Sequence of chain 1.C:
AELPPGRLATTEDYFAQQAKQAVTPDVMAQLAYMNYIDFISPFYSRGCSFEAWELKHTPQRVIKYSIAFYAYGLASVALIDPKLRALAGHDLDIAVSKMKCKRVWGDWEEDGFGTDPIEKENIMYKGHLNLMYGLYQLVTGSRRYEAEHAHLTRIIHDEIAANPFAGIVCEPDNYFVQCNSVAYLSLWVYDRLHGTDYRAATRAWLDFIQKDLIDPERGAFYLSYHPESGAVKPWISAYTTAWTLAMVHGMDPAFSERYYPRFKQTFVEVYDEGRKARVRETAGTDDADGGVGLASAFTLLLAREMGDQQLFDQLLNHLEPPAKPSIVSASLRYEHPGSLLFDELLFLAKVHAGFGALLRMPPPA

The small molecule below binds the protein below.
Small molecule (SMILES): C/C=C(\C)CCC=C(C)C

Binding-site contacts:
Ligand atom C8 contacts residue TYR44 of chain 1.D at 3.6 Å (hydrophobic).
Ligand atom C7 contacts residue PHE176 of chain 1.C at 3.9 Å (hydrophobic).
Ligand atom C8 contacts residue CYS170 of chain 1.C at 3.5 Å (hydrophobic).
Ligand atom C8 contacts residue MET124 of chain 1.C at 4.3 Å (hydrophobic).
Ligand atom C6 contacts residue PHE39 of chain 1.D at 3.5 Å (hydrophobic).
Ligand atom C5 contacts residue TYR65 of chain 1.C at 3.5 Å (hydrophobic).
Ligand atom C7 contacts residue CYS170 of chain 1.C at 4.5 Å (hydrophobic).
Ligand atom C4 contacts residue TYR65 of chain 1.C at 3.7 Å (hydrophobic).
Ligand atom C3 contacts residue TYR239 of chain 1.C at 3.8 Å (hydrophobic).
Ligand atom C1 contacts residue TYR239 of chain 1.C at 4.4 Å (hydrophobic).
Ligand atom C contacts residue VAL62 of chain 1.C at 4.4 Å (hydrophobic).
Ligand atom C4 contacts residue TRP243 of chain 1.C at 4.3 Å (hydrophobic).
Ligand atom C5 contacts residue TYR44 of chain 1.D at 4.2 Å (hydrophobic).
Ligand atom C4 contacts residue TYR239 of chain 1.C at 4.2 Å (hydrophobic).
Ligand atom C2 contacts residue TRP243 of chain 1.C at 3.9 Å (hydrophobic).
Ligand atom C9 contacts residue LEU294 of chain 1.C at 3.1 Å (hydrophobic).
Ligand atom C6 contacts residue TYR44 of chain 1.D at 3.2 Å (hydrophobic).
Ligand atom C5 contacts residue MET124 of chain 1.C at 4.4 Å (hydrophobic).
Ligand atom C2 contacts residue ASP38 of chain 1.D at 4.4 Å.
Ligand atom C9 contacts residue LEU341 of chain 1.C at 4.2 Å (hydrophobic).
Ligand atom C3 contacts residue PHE39 of chain 1.D at 4.1 Å (hydrophobic).
Ligand atom C9 contacts residue PHE298 of chain 1.C at 4.0 Å (hydrophobic).
Ligand atom C7 contacts residue GLN178 of chain 1.C at 4.2 Å.
Ligand atom C2 contacts residue TYR239 of chain 1.C at 3.6 Å (hydrophobic).
Ligand atom C6 contacts residue MET124 of chain 1.C at 3.3 Å (hydrophobic).
Ligand atom C contacts residue PHE39 of chain 1.D at 3.8 Å (hydrophobic).
Ligand atom C4 contacts residue CYS179 of chain 1.C at 4.1 Å (hydrophobic).
Ligand atom C4 contacts residue GLN178 of chain 1.C at 4.5 Å.
Ligand atom C8 contacts residue CYS179 of chain 1.C at 3.6 Å (hydrophobic).
Ligand atom C1 contacts residue LEU294 of chain 1.C at 4.2 Å (hydrophobic).
Ligand atom C9 contacts residue TYR239 of chain 1.C at 4.1 Å (hydrophobic).
Ligand atom C3 contacts residue TYR65 of chain 1.C at 4.1 Å (hydrophobic).
Ligand atom C5 contacts residue CYS179 of chain 1.C at 3.8 Å (hydrophobic).
Ligand atom C9 contacts residue TRP243 of chain 1.C at 4.3 Å (hydrophobic).
Ligand atom C7 contacts residue TYR44 of chain 1.D at 4.3 Å (hydrophobic).
Ligand atom C6 contacts residue TYR65 of chain 1.C at 3.0 Å (hydrophobic).
Ligand atom C7 contacts residue CYS179 of chain 1.C at 3.1 Å (hydrophobic).
Ligand atom C8 contacts residue PHE176 of chain 1.C at 3.1 Å (hydrophobic).
Ligand atom C3 contacts residue ASP38 of chain 1.D at 4.0 Å.
Ligand atom C contacts residue TYR65 of chain 1.C at 4.2 Å (hydrophobic).

Sequence of chain 1.D:
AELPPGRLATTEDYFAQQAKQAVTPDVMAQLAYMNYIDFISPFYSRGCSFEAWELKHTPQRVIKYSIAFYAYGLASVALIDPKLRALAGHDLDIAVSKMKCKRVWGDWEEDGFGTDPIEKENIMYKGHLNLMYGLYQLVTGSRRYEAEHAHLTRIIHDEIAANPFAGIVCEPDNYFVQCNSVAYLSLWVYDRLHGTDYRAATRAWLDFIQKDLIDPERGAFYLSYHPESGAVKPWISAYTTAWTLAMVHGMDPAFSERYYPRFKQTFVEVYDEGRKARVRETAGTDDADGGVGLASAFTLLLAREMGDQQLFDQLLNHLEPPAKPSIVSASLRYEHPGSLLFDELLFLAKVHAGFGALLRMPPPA